A protein and the small-molecule ligand that binds it are described below.
Small molecule (SMILES): Cn1ncc(C(=O)N2CCOCC2)c1C(=O)Nc1cc2nc(-c3ccccc3)nn2cn1

Sequence of chain 1.A:
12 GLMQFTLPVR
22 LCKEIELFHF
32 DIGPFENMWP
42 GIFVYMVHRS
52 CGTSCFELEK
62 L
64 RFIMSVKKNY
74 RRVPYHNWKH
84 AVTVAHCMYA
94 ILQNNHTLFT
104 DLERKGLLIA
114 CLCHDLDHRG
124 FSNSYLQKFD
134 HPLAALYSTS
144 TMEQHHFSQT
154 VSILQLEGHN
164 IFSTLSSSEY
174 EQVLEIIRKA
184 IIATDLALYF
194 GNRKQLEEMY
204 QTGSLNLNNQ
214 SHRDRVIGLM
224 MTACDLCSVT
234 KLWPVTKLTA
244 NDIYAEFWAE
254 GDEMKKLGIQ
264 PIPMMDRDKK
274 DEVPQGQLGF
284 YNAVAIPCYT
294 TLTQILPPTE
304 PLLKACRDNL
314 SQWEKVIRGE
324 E

Binding-site contacts:
Ligand atom C20 contacts residue PHE283 of chain 1.A at 3.6 Å (hydrophobic).
Ligand atom C15 contacts residue MET267 of chain 1.A at 3.8 Å (hydrophobic).
Ligand atom C21 contacts residue LEU229 of chain 1.A at 3.4 Å (hydrophobic).
Ligand atom N16 contacts residue PHE283 of chain 1.A at 3.2 Å.
Ligand atom C28 contacts residue HIS79 of chain 1.A at 3.5 Å.
Ligand atom O19 contacts residue GLN280 of chain 1.A at 3.0 Å (h-bond).
Ligand atom C10 contacts residue GLY279 of chain 1.A at 3.5 Å.
Ligand atom N6 contacts residue MET267 of chain 1.A at 3.5 Å.
Ligand atom C4 contacts residue PHE283 of chain 1.A at 3.5 Å (hydrophobic).
Ligand atom C5 contacts residue TYR247 of chain 1.A at 3.2 Å (hydrophobic).
Ligand atom C18 contacts residue PHE283 of chain 1.A at 3.5 Å (hydrophobic).
Ligand atom C5 contacts residue MET267 of chain 1.A at 3.6 Å (hydrophobic).
Ligand atom N9 contacts residue MET267 of chain 1.A at 3.6 Å.
Ligand atom N22 contacts residue ILE246 of chain 1.A at 3.6 Å.
Ligand atom C32 contacts residue ILE246 of chain 1.A at 3.6 Å (hydrophobic).
Ligand atom N23 contacts residue ILE246 of chain 1.A at 3.4 Å.
Ligand atom O29 contacts residue HIS79 of chain 1.A at 3.6 Å.
Ligand atom N6 contacts residue GLY279 of chain 1.A at 3.9 Å.
Ligand atom C8 contacts residue MET267 of chain 1.A at 3.4 Å (hydrophobic).
Ligand atom C13 contacts residue PRO266 of chain 1.A at 3.7 Å (hydrophobic).
Ligand atom N1 contacts residue PHE283 of chain 1.A at 3.0 Å.
Ligand atom N9 contacts residue TYR247 of chain 1.A at 2.6 Å (h-bond).
Ligand atom C11 contacts residue MET267 of chain 1.A at 3.8 Å (hydrophobic).
Ligand atom C10 contacts residue MET267 of chain 1.A at 3.6 Å (hydrophobic).
Ligand atom N7 contacts residue MET267 of chain 1.A at 3.4 Å.
Ligand atom C3 contacts residue TYR247 of chain 1.A at 3.4 Å (hydrophobic).
Ligand atom C12 contacts residue MET267 of chain 1.A at 3.8 Å (hydrophobic).
Ligand atom C14 contacts residue GLU275 of chain 1.A at 3.4 Å.
Ligand atom N23 contacts residue PHE283 of chain 1.A at 3.6 Å.
Ligand atom C2 contacts residue MET267 of chain 1.A at 3.4 Å (hydrophobic).
Ligand atom C8 contacts residue TYR247 of chain 1.A at 3.8 Å (hydrophobic).
Ligand atom C18 contacts residue ILE246 of chain 1.A at 3.8 Å (hydrophobic).
Ligand atom C3 contacts residue GLN280 of chain 1.A at 3.5 Å.
Ligand atom O25 contacts residue PHE283 of chain 1.A at 3.8 Å.
Ligand atom C13 contacts residue GLU275 of chain 1.A at 3.5 Å.
Ligand atom C32 contacts residue VAL232 of chain 1.A at 3.7 Å (hydrophobic).
Ligand atom C12 contacts residue PRO266 of chain 1.A at 3.5 Å (hydrophobic).
Ligand atom C2 contacts residue PHE283 of chain 1.A at 3.8 Å (hydrophobic).
Ligand atom C27 contacts residue TYR78 of chain 1.A at 3.8 Å (hydrophobic).
Ligand atom C8 contacts residue GLY279 of chain 1.A at 3.6 Å.